Binding-site contacts:
Ligand atom C5 contacts residue ALA62 of chain 1.C at 4.1 Å (hydrophobic).
Ligand atom C3 contacts residue THR63 of chain 1.C at 4.5 Å.
Ligand atom O3 contacts residue ASN61 of chain 1.C at 4.0 Å.
Ligand atom C4 contacts residue ALA62 of chain 1.C at 3.4 Å (hydrophobic).
Ligand atom C4 contacts residue ASN61 of chain 1.C at 3.9 Å.
Ligand atom O5 contacts residue ALA62 of chain 1.C at 3.8 Å.
Ligand atom C2 contacts residue ALA62 of chain 1.C at 4.4 Å (hydrophobic).
Ligand atom O5 contacts residue ASN61 of chain 1.C at 2.4 Å (h-bond).
Ligand atom O4 contacts residue ALA62 of chain 1.C at 4.4 Å.
Ligand atom C7 contacts residue ASN61 of chain 1.C at 3.1 Å.
Ligand atom C6 contacts residue ALA62 of chain 1.C at 4.4 Å (hydrophobic).
Ligand atom C1 contacts residue ALA62 of chain 1.C at 4.2 Å (hydrophobic).
Ligand atom O3 contacts residue ALA62 of chain 1.C at 3.5 Å (h-bond).
Ligand atom C3 contacts residue ALA62 of chain 1.C at 3.9 Å (hydrophobic).
Ligand atom O3 contacts residue THR63 of chain 1.C at 3.1 Å (h-bond).
Ligand atom C3 contacts residue ASN61 of chain 1.C at 3.6 Å.
Ligand atom C2 contacts residue ASN61 of chain 1.C at 2.5 Å.
Ligand atom C1 contacts residue ASN61 of chain 1.C at 1.4 Å.
Ligand atom C8 contacts residue ASN61 of chain 1.C at 3.6 Å.
Ligand atom C5 contacts residue ASN61 of chain 1.C at 3.6 Å.
Ligand atom O7 contacts residue ASN61 of chain 1.C at 3.0 Å (h-bond).
Ligand atom N2 contacts residue ASN61 of chain 1.C at 3.6 Å (h-bond).

Sequence of chain 1.C:
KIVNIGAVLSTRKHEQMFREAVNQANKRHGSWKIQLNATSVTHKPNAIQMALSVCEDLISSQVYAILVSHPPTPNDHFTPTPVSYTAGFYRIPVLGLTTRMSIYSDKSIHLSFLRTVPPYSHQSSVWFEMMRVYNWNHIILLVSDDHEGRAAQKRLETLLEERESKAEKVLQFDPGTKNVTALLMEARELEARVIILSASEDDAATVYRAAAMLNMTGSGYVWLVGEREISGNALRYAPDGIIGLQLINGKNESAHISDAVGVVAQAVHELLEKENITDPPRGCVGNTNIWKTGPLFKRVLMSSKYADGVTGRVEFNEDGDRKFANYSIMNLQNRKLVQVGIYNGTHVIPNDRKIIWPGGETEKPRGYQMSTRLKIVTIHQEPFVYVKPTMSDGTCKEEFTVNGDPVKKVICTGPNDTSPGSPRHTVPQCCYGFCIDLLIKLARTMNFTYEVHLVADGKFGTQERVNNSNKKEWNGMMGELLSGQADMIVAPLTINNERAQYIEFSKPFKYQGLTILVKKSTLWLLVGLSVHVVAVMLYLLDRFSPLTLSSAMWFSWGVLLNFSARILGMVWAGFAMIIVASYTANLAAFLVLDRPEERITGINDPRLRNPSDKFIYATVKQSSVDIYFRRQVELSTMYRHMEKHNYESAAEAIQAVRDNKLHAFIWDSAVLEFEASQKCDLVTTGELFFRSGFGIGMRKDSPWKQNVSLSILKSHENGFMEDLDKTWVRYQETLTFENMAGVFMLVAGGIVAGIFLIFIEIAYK

This small molecule binds to this protein.
Small molecule (SMILES): CC(=O)N[C@@H]1[C@@H](O)[C@H](O)[C@@H](CO)O[C@H]1O